Sequence of chain 1.B:
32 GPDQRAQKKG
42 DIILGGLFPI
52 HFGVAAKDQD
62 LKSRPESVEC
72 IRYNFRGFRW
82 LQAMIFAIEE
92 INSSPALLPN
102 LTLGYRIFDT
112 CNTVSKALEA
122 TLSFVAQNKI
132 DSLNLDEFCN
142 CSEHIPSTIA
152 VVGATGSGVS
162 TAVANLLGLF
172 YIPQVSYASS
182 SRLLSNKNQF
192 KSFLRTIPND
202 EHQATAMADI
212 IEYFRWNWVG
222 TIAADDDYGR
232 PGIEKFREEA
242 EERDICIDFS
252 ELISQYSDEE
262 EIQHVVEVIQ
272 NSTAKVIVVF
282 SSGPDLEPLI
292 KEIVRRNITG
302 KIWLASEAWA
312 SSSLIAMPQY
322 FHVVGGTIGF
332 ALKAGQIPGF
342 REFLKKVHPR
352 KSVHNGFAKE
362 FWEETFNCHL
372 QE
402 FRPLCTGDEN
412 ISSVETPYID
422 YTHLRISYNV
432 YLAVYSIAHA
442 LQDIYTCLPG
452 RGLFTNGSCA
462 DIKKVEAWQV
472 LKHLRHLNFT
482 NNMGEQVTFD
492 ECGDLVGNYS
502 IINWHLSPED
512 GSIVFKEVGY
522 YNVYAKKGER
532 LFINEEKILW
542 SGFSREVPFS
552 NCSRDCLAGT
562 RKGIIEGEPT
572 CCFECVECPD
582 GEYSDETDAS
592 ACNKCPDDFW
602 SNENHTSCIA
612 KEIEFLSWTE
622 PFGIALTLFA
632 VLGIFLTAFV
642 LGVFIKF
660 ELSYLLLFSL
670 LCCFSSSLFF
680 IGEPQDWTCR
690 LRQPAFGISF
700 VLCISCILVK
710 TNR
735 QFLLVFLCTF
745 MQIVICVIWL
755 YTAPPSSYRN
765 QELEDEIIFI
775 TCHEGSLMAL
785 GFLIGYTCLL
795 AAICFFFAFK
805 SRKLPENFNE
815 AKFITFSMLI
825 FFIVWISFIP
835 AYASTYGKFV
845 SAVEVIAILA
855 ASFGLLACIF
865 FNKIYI

Binding-site contacts:
Ligand atom C1 contacts residue ASN457 of chain 1.B at 1.5 Å.
Ligand atom C4 contacts residue ASN457 of chain 1.B at 4.3 Å.
Ligand atom C2 contacts residue ASN457 of chain 1.B at 2.6 Å.
Ligand atom N2 contacts residue ASN457 of chain 1.B at 3.0 Å (h-bond).
Ligand atom C5 contacts residue ASN457 of chain 1.B at 3.7 Å.
Ligand atom C3 contacts residue ASN457 of chain 1.B at 3.9 Å.
Ligand atom O5 contacts residue ASN457 of chain 1.B at 2.5 Å (h-bond).
Ligand atom O7 contacts residue ASN457 of chain 1.B at 4.2 Å.
Ligand atom C7 contacts residue ASN457 of chain 1.B at 3.8 Å.

A small-molecule ligand and the protein it binds are described below.
Small molecule (SMILES): CC(=O)N[C@@H]1[C@@H](O)[C@H](O)[C@@H](CO)O[C@H]1O